Binding-site contacts:
Ligand atom O3A contacts residue ALA143 of chain 6.A at 3.9 Å.
Ligand atom C4' contacts residue VAL148 of chain 6.A at 3.8 Å (hydrophobic).
Ligand atom N1 contacts residue ILE250 of chain 6.A at 3.1 Å (h-bond).
Ligand atom C2 contacts residue TRP249 of chain 6.A at 3.8 Å (hydrophobic).
Ligand atom C8 contacts residue ILE308 of chain 6.A at 3.9 Å (hydrophobic).
Ligand atom O1B contacts residue SER144 of chain 6.A at 3.0 Å (h-bond).
Ligand atom C6 contacts residue ALA160 of chain 6.A at 3.7 Å (hydrophobic).
Ligand atom C2' contacts residue ILE308 of chain 6.A at 3.7 Å (hydrophobic).
Ligand atom PB contacts residue LYS162 of chain 6.A at 4.0 Å.
Ligand atom O2G contacts residue SER144 of chain 6.A at 3.1 Å (h-bond).
Ligand atom N9 contacts residue ILE308 of chain 6.A at 4.0 Å.
Ligand atom N6 contacts residue GLU248 of chain 6.A at 2.9 Å (salt-bridge).
Ligand atom PB contacts residue ALA143 of chain 6.A at 3.9 Å.
Ligand atom O2B contacts residue SER144 of chain 6.A at 3.6 Å (h-bond).
Ligand atom C5' contacts residue SER142 of chain 6.A at 3.6 Å.
Ligand atom O4' contacts residue VAL148 of chain 6.A at 3.1 Å.
Ligand atom N7 contacts residue GLN247 of chain 6.A at 3.3 Å (h-bond).
Ligand atom C2 contacts residue ILE250 of chain 6.A at 3.2 Å (hydrophobic).
Ligand atom O3' contacts residue SER142 of chain 6.A at 4.0 Å.
Ligand atom O1B contacts residue ALA143 of chain 6.A at 3.3 Å.
Ligand atom O3A contacts residue LYS162 of chain 6.A at 3.5 Å (salt-bridge).
Ligand atom C5 contacts residue GLN247 of chain 6.A at 3.9 Å.
Ligand atom O2A contacts residue ASP309 of chain 6.A at 3.4 Å (salt-bridge).
Ligand atom O1A contacts residue ASP309 of chain 6.A at 2.9 Å (salt-bridge).
Ligand atom O3' contacts residue ALA141 of chain 6.A at 3.3 Å.
Ligand atom N1 contacts residue TRP249 of chain 6.A at 3.9 Å.
Ligand atom O2B contacts residue ALA143 of chain 6.A at 3.8 Å.
Ligand atom N6 contacts residue ALA160 of chain 6.A at 4.0 Å.
Ligand atom N6 contacts residue ILE250 of chain 6.A at 3.9 Å.
Ligand atom C4' contacts residue ALA141 of chain 6.A at 4.0 Å (hydrophobic).
Ligand atom O2B contacts residue LYS162 of chain 6.A at 3.2 Å (salt-bridge).
Ligand atom N6 contacts residue GLN247 of chain 6.A at 3.1 Å (h-bond).
Ligand atom PG contacts residue ASP309 of chain 6.A at 3.6 Å.
Ligand atom N1 contacts residue ALA160 of chain 6.A at 4.0 Å.
Ligand atom N3B contacts residue ASP309 of chain 6.A at 2.9 Å (salt-bridge).
Ligand atom PA contacts residue ASP309 of chain 6.A at 3.6 Å.
Ligand atom O3G contacts residue ASP309 of chain 6.A at 3.2 Å (salt-bridge).
Ligand atom C4' contacts residue SER142 of chain 6.A at 3.6 Å.
Ligand atom C6 contacts residue GLN247 of chain 6.A at 3.9 Å.
Ligand atom C5 contacts residue ALA160 of chain 6.A at 3.8 Å (hydrophobic).

This small molecule binds to this protein.
Small molecule (SMILES): Nc1ncnc2c1ncn2[C@@H]1O[C@H](CO[P](=O)(O)O[P](=O)(O)NP(=O)(O)O)[C@@H](O)[C@H]1O

Sequence of chain 6.A:
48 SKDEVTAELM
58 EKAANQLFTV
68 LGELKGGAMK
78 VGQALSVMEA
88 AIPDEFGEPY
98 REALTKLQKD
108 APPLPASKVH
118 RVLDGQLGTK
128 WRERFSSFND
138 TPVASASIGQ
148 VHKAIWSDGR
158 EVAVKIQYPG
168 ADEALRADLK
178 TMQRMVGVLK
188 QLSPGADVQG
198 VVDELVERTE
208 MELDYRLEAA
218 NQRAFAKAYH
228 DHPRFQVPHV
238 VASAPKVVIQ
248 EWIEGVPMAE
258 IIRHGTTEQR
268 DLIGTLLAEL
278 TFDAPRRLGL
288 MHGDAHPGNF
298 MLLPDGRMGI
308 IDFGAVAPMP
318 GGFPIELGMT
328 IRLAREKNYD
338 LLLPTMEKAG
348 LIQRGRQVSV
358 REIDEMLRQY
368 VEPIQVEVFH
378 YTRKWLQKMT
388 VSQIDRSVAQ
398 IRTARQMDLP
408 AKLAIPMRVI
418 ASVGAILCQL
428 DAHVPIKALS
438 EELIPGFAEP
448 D